This small molecule binds to this protein.
Small molecule (SMILES): O=C(CN1CCN(c2cc(-c3cc4ccccc4s3)ncn2)CC1)N1CCCC1

Binding-site contacts:
Ligand atom C29 contacts residue PRO182 of chain 1.A at 3.6 Å (hydrophobic).
Ligand atom C25 contacts residue B871 of chain 1.E at 3.4 Å.
Ligand atom C1 contacts residue ARG85 of chain 1.A at 3.7 Å.
Ligand atom C14 contacts residue MLT1 of chain 1.C at 3.1 Å.
Ligand atom C1 contacts residue ASP114 of chain 1.A at 3.2 Å.
Ligand atom C19 contacts residue TYR67 of chain 1.A at 3.7 Å (hydrophobic).
Ligand atom N12 contacts residue B871 of chain 1.E at 3.7 Å.
Ligand atom C24 contacts residue B871 of chain 1.E at 3.5 Å.
Ligand atom N18 contacts residue B871 of chain 1.E at 3.7 Å.
Ligand atom C11 contacts residue TYR185 of chain 1.A at 3.5 Å (hydrophobic).
Ligand atom C8 contacts residue MLT1 of chain 1.C at 3.2 Å.
Ligand atom C5 contacts residue ASP114 of chain 1.A at 3.1 Å.
Ligand atom C11 contacts residue ILE11 of chain 1.A at 3.4 Å (hydrophobic).
Ligand atom C17 contacts residue B871 of chain 1.E at 3.3 Å.
Ligand atom C16 contacts residue B871 of chain 1.E at 3.6 Å.
Ligand atom C19 contacts residue GLU177 of chain 1.A at 3.5 Å.
Ligand atom C21 contacts residue B871 of chain 1.E at 3.6 Å.
Ligand atom C21 contacts residue ILE181 of chain 1.A at 3.6 Å (hydrophobic).
Ligand atom C15 contacts residue B871 of chain 1.E at 3.6 Å.
Ligand atom C17 contacts residue ILE181 of chain 1.A at 3.5 Å (hydrophobic).
Ligand atom O7 contacts residue B871 of chain 1.E at 3.5 Å.
Ligand atom C10 contacts residue TYR185 of chain 1.A at 3.4 Å (hydrophobic).
Ligand atom C1 contacts residue GLU34 of chain 1.A at 3.2 Å.
Ligand atom C29 contacts residue B871 of chain 1.E at 3.5 Å.
Ligand atom C28 contacts residue PRO182 of chain 1.A at 3.4 Å (hydrophobic).
Ligand atom C28 contacts residue B871 of chain 1.E at 3.4 Å.
Ligand atom C27 contacts residue B871 of chain 1.E at 3.8 Å.
Ligand atom N9 contacts residue MLT1 of chain 1.C at 3.5 Å (h-bond).
Ligand atom N20 contacts residue B871 of chain 1.E at 3.6 Å.
Ligand atom C25 contacts residue TYR185 of chain 1.A at 3.8 Å (hydrophobic).
Ligand atom C19 contacts residue B871 of chain 1.E at 3.5 Å.
Ligand atom C16 contacts residue ILE181 of chain 1.A at 3.7 Å (hydrophobic).
Ligand atom O7 contacts residue PHE77 of chain 1.A at 3.3 Å.
Ligand atom C27 contacts residue PRO182 of chain 1.A at 3.7 Å (hydrophobic).
Ligand atom C2 contacts residue GLU34 of chain 1.A at 3.2 Å.
Ligand atom C13 contacts residue B871 of chain 1.E at 3.5 Å.
Ligand atom C4 contacts residue GLN78 of chain 1.A at 3.6 Å.
Ligand atom C24 contacts residue PRO182 of chain 1.A at 3.7 Å (hydrophobic).
Ligand atom C29 contacts residue TYR185 of chain 1.A at 3.7 Å (hydrophobic).
Ligand atom C1 contacts residue PHE118 of chain 1.A at 3.8 Å (hydrophobic).

Sequence of chain 1.A:
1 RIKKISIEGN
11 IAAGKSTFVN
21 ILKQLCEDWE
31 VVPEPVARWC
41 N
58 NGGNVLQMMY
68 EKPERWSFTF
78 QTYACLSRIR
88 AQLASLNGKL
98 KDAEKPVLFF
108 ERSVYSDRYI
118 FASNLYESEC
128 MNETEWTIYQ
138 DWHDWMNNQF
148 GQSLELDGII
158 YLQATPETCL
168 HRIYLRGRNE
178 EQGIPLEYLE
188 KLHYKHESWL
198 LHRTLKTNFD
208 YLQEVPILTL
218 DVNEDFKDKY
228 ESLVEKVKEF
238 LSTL